Sequence of chain 1.C:
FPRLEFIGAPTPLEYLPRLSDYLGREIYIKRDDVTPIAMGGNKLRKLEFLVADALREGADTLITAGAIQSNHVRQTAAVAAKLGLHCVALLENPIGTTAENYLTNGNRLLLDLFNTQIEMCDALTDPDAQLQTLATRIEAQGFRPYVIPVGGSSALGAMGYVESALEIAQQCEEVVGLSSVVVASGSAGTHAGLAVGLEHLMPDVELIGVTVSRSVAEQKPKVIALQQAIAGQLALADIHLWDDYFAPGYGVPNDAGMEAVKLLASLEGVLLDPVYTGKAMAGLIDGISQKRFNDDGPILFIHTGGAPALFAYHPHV

Binding-site contacts:
Ligand atom N contacts residue LYS65 of chain 1.C at 3.7 Å.
Ligand atom C2A contacts residue THR329 of chain 1.C at 3.3 Å.
Ligand atom N1 contacts residue THR329 of chain 1.C at 2.5 Å (h-bond).
Ligand atom O3 contacts residue ASN64 of chain 1.C at 3.7 Å.
Ligand atom O2P contacts residue LYS65 of chain 1.C at 3.3 Å (salt-bridge).
Ligand atom O4P contacts residue ASN64 of chain 1.C at 3.5 Å (h-bond).
Ligand atom CA contacts residue TYR301 of chain 1.C at 3.1 Å (hydrophobic).
Ligand atom ND contacts residue VAL172 of chain 1.C at 3.3 Å.
Ligand atom N contacts residue TYR301 of chain 1.C at 3.6 Å.
Ligand atom C5A contacts residue GLY208 of chain 1.C at 3.6 Å.
Ligand atom P contacts residue THR212 of chain 1.C at 3.5 Å.
Ligand atom O3 contacts residue TYR301 of chain 1.C at 3.6 Å.
Ligand atom O contacts residue GLY173 of chain 1.C at 3.3 Å.
Ligand atom OG contacts residue SER209 of chain 1.C at 3.6 Å.
Ligand atom C2A contacts residue GLY331 of chain 1.C at 3.6 Å.
Ligand atom O3P contacts residue ALA210 of chain 1.C at 3.0 Å (h-bond).
Ligand atom C2A contacts residue GLY330 of chain 1.C at 3.4 Å.
Ligand atom O1P contacts residue LYS65 of chain 1.C at 3.4 Å (salt-bridge).
Ligand atom C2A contacts residue ASN93 of chain 1.C at 3.4 Å.
Ligand atom O1P contacts residue SER209 of chain 1.C at 2.5 Å (h-bond).
Ligand atom O contacts residue HIS94 of chain 1.C at 3.7 Å.
Ligand atom O2P contacts residue LYS68 of chain 1.C at 2.4 Å (salt-bridge).
Ligand atom C5 contacts residue TYR301 of chain 1.C at 3.5 Å (hydrophobic).
Ligand atom C6 contacts residue THR329 of chain 1.C at 3.1 Å.
Ligand atom C3 contacts residue TYR301 of chain 1.C at 3.6 Å (hydrophobic).
Ligand atom O3P contacts residue SER209 of chain 1.C at 3.6 Å (h-bond).
Ligand atom O2P contacts residue GLY211 of chain 1.C at 3.4 Å (h-bond).
Ligand atom C2 contacts residue THR329 of chain 1.C at 3.4 Å.
Ligand atom C4 contacts residue TYR301 of chain 1.C at 3.5 Å (hydrophobic).
Ligand atom O3P contacts residue GLY208 of chain 1.C at 3.0 Å (h-bond).
Ligand atom C6 contacts residue TYR301 of chain 1.C at 3.6 Å (hydrophobic).
Ligand atom CB contacts residue TYR301 of chain 1.C at 3.7 Å (hydrophobic).
Ligand atom C2 contacts residue TYR301 of chain 1.C at 3.4 Å (hydrophobic).
Ligand atom N1 contacts residue TYR301 of chain 1.C at 3.3 Å.
Ligand atom O2P contacts residue THR212 of chain 1.C at 2.6 Å (h-bond).
Ligand atom C3 contacts residue ASN64 of chain 1.C at 3.5 Å.
Ligand atom O3P contacts residue GLY211 of chain 1.C at 3.6 Å (h-bond).
Ligand atom O3 contacts residue ASN93 of chain 1.C at 3.0 Å (h-bond).
Ligand atom C4A contacts residue LYS65 of chain 1.C at 3.2 Å.
Ligand atom O4P contacts residue THR212 of chain 1.C at 3.3 Å (h-bond).

The protein below binds the small molecule below.
Small molecule (SMILES): Cc1ncc(COP(=O)(O)O)c(CN[C@@H]2CONC2=O)c1O